This small molecule binds to this protein.
Small molecule (SMILES): CC(=O)N[C@H]1CO[C@H](CO[C@@H]2O[C@@H](C)[C@@H](O)[C@@H](O)[C@@H]2O)[C@@H](O)[C@@H]1O

Binding-site contacts:
Ligand atom O5 contacts residue TYR159 of chain 1.A at 3.9 Å.
Ligand atom C5 contacts residue TYR159 of chain 1.A at 3.7 Å (hydrophobic).
Ligand atom C5 contacts residue ASN123 of chain 1.A at 3.6 Å.
Ligand atom C3 contacts residue TYR159 of chain 1.A at 3.7 Å (hydrophobic).
Ligand atom O6 contacts residue TYR159 of chain 1.A at 3.8 Å.
Ligand atom C3 contacts residue ASN123 of chain 1.A at 3.8 Å.
Ligand atom C2 contacts residue ASN123 of chain 1.A at 2.5 Å.
Ligand atom C1 contacts residue TYR159 of chain 1.A at 4.4 Å (hydrophobic).
Ligand atom O3 contacts residue TYR159 of chain 1.A at 4.1 Å.
Ligand atom C4 contacts residue ASN123 of chain 1.A at 4.2 Å.
Ligand atom O5 contacts residue ASN123 of chain 1.A at 2.3 Å (h-bond).
Ligand atom C7 contacts residue ASN123 of chain 1.A at 3.8 Å.
Ligand atom C1 contacts residue ASN123 of chain 1.A at 1.5 Å.
Ligand atom C4 contacts residue TYR159 of chain 1.A at 3.7 Å (hydrophobic).
Ligand atom C6 contacts residue TYR159 of chain 1.A at 3.9 Å (hydrophobic).
Ligand atom O7 contacts residue ASN123 of chain 1.A at 4.2 Å.
Ligand atom N2 contacts residue ASN123 of chain 1.A at 3.0 Å (h-bond).

Sequence of chain 1.A:
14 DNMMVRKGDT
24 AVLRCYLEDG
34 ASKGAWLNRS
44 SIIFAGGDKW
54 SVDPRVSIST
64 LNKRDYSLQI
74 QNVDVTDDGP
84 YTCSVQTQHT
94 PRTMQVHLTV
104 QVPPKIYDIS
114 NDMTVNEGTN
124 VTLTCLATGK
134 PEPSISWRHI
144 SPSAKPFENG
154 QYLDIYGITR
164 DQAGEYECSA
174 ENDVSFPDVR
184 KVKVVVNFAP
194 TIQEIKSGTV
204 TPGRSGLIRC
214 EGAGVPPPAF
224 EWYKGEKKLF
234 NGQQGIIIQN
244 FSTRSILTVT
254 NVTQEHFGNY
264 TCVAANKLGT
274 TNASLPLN